Sequence of chain 1.B:
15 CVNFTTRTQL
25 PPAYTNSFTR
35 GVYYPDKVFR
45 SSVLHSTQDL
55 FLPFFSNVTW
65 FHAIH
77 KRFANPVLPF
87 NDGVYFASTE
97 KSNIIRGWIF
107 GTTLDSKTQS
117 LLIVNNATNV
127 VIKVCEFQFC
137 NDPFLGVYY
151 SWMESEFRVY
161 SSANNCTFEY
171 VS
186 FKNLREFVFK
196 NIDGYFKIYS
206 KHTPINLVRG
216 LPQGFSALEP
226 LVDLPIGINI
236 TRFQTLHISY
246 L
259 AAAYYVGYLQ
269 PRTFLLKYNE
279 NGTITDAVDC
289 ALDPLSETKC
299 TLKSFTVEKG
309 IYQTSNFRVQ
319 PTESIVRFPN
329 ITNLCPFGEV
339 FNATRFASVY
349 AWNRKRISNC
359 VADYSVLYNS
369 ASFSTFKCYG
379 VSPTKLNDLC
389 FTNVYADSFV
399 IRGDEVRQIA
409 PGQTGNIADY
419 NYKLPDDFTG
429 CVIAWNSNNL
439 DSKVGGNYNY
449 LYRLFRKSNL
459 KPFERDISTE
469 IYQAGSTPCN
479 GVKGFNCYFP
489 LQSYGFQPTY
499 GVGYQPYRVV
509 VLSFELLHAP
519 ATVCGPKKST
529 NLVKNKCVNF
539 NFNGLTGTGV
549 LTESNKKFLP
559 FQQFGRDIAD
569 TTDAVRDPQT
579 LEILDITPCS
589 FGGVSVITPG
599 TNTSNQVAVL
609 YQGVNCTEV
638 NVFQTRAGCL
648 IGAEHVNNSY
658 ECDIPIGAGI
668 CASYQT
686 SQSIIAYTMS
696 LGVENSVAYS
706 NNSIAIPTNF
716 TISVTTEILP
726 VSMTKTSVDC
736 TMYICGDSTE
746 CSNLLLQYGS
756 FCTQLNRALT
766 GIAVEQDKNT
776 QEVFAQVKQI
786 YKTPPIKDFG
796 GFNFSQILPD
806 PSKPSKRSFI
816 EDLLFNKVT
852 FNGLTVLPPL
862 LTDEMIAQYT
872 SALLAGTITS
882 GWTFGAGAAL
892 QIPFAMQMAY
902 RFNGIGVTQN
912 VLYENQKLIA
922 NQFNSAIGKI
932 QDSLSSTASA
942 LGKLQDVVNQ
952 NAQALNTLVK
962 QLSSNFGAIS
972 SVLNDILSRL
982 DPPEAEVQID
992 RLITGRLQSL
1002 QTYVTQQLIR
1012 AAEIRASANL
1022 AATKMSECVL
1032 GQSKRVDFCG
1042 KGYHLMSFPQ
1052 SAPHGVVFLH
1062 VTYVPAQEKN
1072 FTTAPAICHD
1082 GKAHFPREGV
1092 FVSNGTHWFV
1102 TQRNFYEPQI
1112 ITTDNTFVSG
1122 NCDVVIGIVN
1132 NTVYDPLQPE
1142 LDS

Binding-site contacts:
Ligand atom N2 contacts residue ASN1095 of chain 1.B at 2.8 Å (h-bond).
Ligand atom C5 contacts residue THR1097 of chain 1.B at 4.2 Å.
Ligand atom O5 contacts residue PHE1100 of chain 1.B at 3.9 Å.
Ligand atom C2 contacts residue ASN1095 of chain 1.B at 2.4 Å.
Ligand atom C8 contacts residue HIS1098 of chain 1.B at 3.9 Å.
Ligand atom C3 contacts residue THR1097 of chain 1.B at 3.6 Å.
Ligand atom C4 contacts residue ASN1095 of chain 1.B at 4.2 Å.
Ligand atom C1 contacts residue THR1097 of chain 1.B at 3.2 Å.
Ligand atom C8 contacts residue ASN1095 of chain 1.B at 3.5 Å.
Ligand atom C7 contacts residue THR1097 of chain 1.B at 4.2 Å.
Ligand atom C6 contacts residue HIS1098 of chain 1.B at 4.3 Å.
Ligand atom C2 contacts residue THR1097 of chain 1.B at 3.5 Å.
Ligand atom O5 contacts residue THR1097 of chain 1.B at 4.2 Å.
Ligand atom C5 contacts residue HIS1098 of chain 1.B at 3.4 Å.
Ligand atom C7 contacts residue ASN1095 of chain 1.B at 2.9 Å.
Ligand atom C4 contacts residue HIS1098 of chain 1.B at 4.0 Å.
Ligand atom C6 contacts residue PHE1100 of chain 1.B at 3.4 Å (hydrophobic).
Ligand atom C1 contacts residue ASN1095 of chain 1.B at 1.4 Å.
Ligand atom O5 contacts residue HIS1098 of chain 1.B at 4.0 Å.
Ligand atom C2 contacts residue HIS1098 of chain 1.B at 4.3 Å.
Ligand atom C8 contacts residue THR1097 of chain 1.B at 4.0 Å.
Ligand atom C7 contacts residue HIS1098 of chain 1.B at 3.6 Å.
Ligand atom O7 contacts residue HIS1098 of chain 1.B at 2.7 Å (h-bond).
Ligand atom C5 contacts residue ASN1095 of chain 1.B at 3.7 Å.
Ligand atom O7 contacts residue ASN1095 of chain 1.B at 2.6 Å (h-bond).
Ligand atom C5 contacts residue PHE1100 of chain 1.B at 4.0 Å (hydrophobic).
Ligand atom N2 contacts residue THR1097 of chain 1.B at 3.3 Å (h-bond).
Ligand atom O4 contacts residue HIS1098 of chain 1.B at 3.7 Å.
Ligand atom C1 contacts residue HIS1098 of chain 1.B at 3.8 Å.
Ligand atom C3 contacts residue ASN1095 of chain 1.B at 3.8 Å.
Ligand atom O5 contacts residue ASN1095 of chain 1.B at 2.4 Å (h-bond).
Ligand atom C3 contacts residue HIS1098 of chain 1.B at 3.8 Å.

A small-molecule ligand and the protein it binds are described below.
Small molecule (SMILES): CC(=O)N[C@H]1[C@H](O[C@H]2[C@H](O)[C@@H](NC(C)=O)CO[C@@H]2CO)O[C@H](CO)[C@@H](O)[C@@H]1O